Binding-site contacts:
Ligand atom O5 contacts residue ARG284 of chain 1.A at 2.9 Å (salt-bridge).
Ligand atom C1 contacts residue ASP261 of chain 1.A at 3.4 Å.
Ligand atom C5 contacts residue ARG281 of chain 1.A at 3.7 Å.
Ligand atom C1 contacts residue ARG284 of chain 1.A at 3.9 Å.
Ligand atom O4 contacts residue GLU304 of chain 1.A at 3.2 Å (salt-bridge).
Ligand atom C3 contacts residue GLU283 of chain 1.A at 4.1 Å.
Ligand atom C1 contacts residue ARG281 of chain 1.A at 3.5 Å.
Ligand atom C4 contacts residue GLU304 of chain 1.A at 4.3 Å.
Ligand atom C1 contacts residue GLY282 of chain 1.A at 4.5 Å.
Ligand atom O1 contacts residue ARG281 of chain 1.A at 4.2 Å.
Ligand atom O5 contacts residue GLY282 of chain 1.A at 3.4 Å (h-bond).
Ligand atom C5 contacts residue GLU304 of chain 1.A at 4.2 Å.
Ligand atom C4 contacts residue GLU283 of chain 1.A at 4.0 Å.
Ligand atom O1 contacts residue ASP261 of chain 1.A at 2.7 Å (salt-bridge).
Ligand atom C5 contacts residue ARG284 of chain 1.A at 3.8 Å.
Ligand atom O5 contacts residue ASP261 of chain 1.A at 3.8 Å.
Ligand atom O5 contacts residue GLU304 of chain 1.A at 4.0 Å.
Ligand atom O1 contacts residue ARG284 of chain 1.A at 3.7 Å.
Ligand atom O1 contacts residue GLU262 of chain 1.A at 4.5 Å.
Ligand atom C5 contacts residue GLU283 of chain 1.A at 3.7 Å.
Ligand atom C5 contacts residue GLY282 of chain 1.A at 3.2 Å.
Ligand atom O5 contacts residue ARG281 of chain 1.A at 3.7 Å.

A protein and the small-molecule ligand that binds it are described below.
Small molecule (SMILES): O[C@@H]1[C@@H](O)[C@@H](O)CO[C@H]1O

Sequence of chain 1.A:
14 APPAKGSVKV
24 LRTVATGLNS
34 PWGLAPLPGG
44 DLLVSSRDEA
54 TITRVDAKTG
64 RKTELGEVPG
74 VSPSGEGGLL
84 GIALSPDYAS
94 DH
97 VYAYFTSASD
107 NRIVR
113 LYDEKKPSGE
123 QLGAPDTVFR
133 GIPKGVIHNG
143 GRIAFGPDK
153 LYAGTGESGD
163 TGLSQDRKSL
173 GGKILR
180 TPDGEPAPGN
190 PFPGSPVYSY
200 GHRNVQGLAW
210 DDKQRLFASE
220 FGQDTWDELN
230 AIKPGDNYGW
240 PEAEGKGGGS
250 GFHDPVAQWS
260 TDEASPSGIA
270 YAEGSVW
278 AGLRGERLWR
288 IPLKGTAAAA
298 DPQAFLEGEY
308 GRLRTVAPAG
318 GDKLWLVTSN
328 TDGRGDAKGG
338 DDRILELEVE